Sequence of chain 1.C:
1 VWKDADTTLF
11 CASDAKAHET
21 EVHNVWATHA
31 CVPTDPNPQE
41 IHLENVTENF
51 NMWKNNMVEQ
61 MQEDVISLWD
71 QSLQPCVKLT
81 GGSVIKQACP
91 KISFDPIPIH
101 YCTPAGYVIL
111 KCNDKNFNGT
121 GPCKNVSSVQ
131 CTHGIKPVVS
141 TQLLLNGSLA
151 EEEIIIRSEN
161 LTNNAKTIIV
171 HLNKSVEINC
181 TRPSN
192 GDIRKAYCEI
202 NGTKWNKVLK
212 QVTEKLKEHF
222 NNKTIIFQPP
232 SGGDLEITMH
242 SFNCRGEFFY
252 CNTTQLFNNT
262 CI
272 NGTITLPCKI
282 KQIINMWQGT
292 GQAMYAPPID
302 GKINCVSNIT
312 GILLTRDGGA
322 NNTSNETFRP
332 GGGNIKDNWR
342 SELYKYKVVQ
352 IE

Binding-site contacts:
Ligand atom C7 contacts residue ASN160 of chain 1.C at 3.6 Å.
Ligand atom C5 contacts residue ASN160 of chain 1.C at 3.7 Å.
Ligand atom C5 contacts residue ASN163 of chain 1.C at 4.2 Å.
Ligand atom C1 contacts residue ASN163 of chain 1.C at 4.0 Å.
Ligand atom O6 contacts residue THR162 of chain 1.C at 4.5 Å.
Ligand atom C5 contacts residue THR162 of chain 1.C at 3.5 Å.
Ligand atom C1 contacts residue ASN160 of chain 1.C at 1.4 Å.
Ligand atom O7 contacts residue ASN160 of chain 1.C at 4.0 Å.
Ligand atom O5 contacts residue ASN163 of chain 1.C at 3.4 Å.
Ligand atom N2 contacts residue ASN160 of chain 1.C at 2.9 Å (h-bond).
Ligand atom C2 contacts residue ASN160 of chain 1.C at 2.5 Å.
Ligand atom C1 contacts residue THR162 of chain 1.C at 4.1 Å.
Ligand atom O5 contacts residue ASN160 of chain 1.C at 2.4 Å (h-bond).
Ligand atom O6 contacts residue ASN163 of chain 1.C at 3.9 Å.
Ligand atom C6 contacts residue ASN163 of chain 1.C at 4.3 Å.
Ligand atom C3 contacts residue ASN160 of chain 1.C at 3.8 Å.
Ligand atom O5 contacts residue THR162 of chain 1.C at 4.0 Å.
Ligand atom C4 contacts residue ASN160 of chain 1.C at 4.2 Å.
Ligand atom C6 contacts residue THR162 of chain 1.C at 3.8 Å.

This protein binds this small molecule.
Small molecule (SMILES): CC(=O)N[C@@H]1[C@@H](O)[C@H](O)[C@@H](CO)O[C@H]1O